This small molecule binds to this protein.
Small molecule (SMILES): CC(=O)Nc1cccc2cc[nH]c12

Sequence of chain 1.A:
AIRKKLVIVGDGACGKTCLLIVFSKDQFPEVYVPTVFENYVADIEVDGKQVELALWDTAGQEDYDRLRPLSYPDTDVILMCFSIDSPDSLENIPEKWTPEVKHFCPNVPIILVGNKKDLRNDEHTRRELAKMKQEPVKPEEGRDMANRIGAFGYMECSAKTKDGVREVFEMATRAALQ

Binding-site contacts:
Ligand atom O03 contacts residue PRO112 of chain 1.A at 3.9 Å.
Ligand atom C02 contacts residue GLY153 of chain 1.A at 3.2 Å.
Ligand atom C08 contacts residue PRO112 of chain 1.A at 4.0 Å (hydrophobic).
Ligand atom C01 contacts residue ILE152 of chain 1.A at 4.0 Å (hydrophobic).
Ligand atom C01 contacts residue ILE113 of chain 1.A at 3.5 Å (hydrophobic).
Ligand atom C02 contacts residue ILE113 of chain 1.A at 4.0 Å (hydrophobic).
Ligand atom C07 contacts residue PRO112 of chain 1.A at 3.8 Å (hydrophobic).
Ligand atom N04 contacts residue PRO112 of chain 1.A at 4.4 Å.
Ligand atom C02 contacts residue PRO112 of chain 1.A at 4.4 Å (hydrophobic).
Ligand atom O03 contacts residue GLY153 of chain 1.A at 3.0 Å (h-bond).
Ligand atom C09 contacts residue PRO112 of chain 1.A at 4.2 Å (hydrophobic).
Ligand atom C06 contacts residue ASN110 of chain 1.A at 3.5 Å.
Ligand atom N12 contacts residue ALA154 of chain 1.A at 4.0 Å.
Ligand atom C05 contacts residue VAL111 of chain 1.A at 3.9 Å (hydrophobic).
Ligand atom C06 contacts residue PRO112 of chain 1.A at 3.6 Å (hydrophobic).
Ligand atom C05 contacts residue PRO112 of chain 1.A at 3.8 Å (hydrophobic).
Ligand atom C11 contacts residue PHE155 of chain 1.A at 3.3 Å (hydrophobic).
Ligand atom O03 contacts residue PHE155 of chain 1.A at 3.5 Å (h-bond).
Ligand atom C01 contacts residue LYS105 of chain 1.A at 3.6 Å.
Ligand atom C01 contacts residue GLY153 of chain 1.A at 3.4 Å.
Ligand atom N04 contacts residue VAL111 of chain 1.A at 3.8 Å.
Ligand atom C02 contacts residue VAL111 of chain 1.A at 3.9 Å (hydrophobic).
Ligand atom N04 contacts residue GLY153 of chain 1.A at 4.0 Å.
Ligand atom C11 contacts residue ALA154 of chain 1.A at 4.1 Å (hydrophobic).
Ligand atom C10 contacts residue PHE155 of chain 1.A at 3.6 Å (hydrophobic).
Ligand atom C11 contacts residue GLY153 of chain 1.A at 4.0 Å.
Ligand atom C07 contacts residue ASN110 of chain 1.A at 3.4 Å.
Ligand atom C02 contacts residue ALA154 of chain 1.A at 4.5 Å (hydrophobic).
Ligand atom O03 contacts residue ALA154 of chain 1.A at 3.7 Å.
Ligand atom C07 contacts residue VAL111 of chain 1.A at 4.1 Å (hydrophobic).
Ligand atom C06 contacts residue VAL111 of chain 1.A at 3.6 Å (hydrophobic).
Ligand atom N12 contacts residue GLY153 of chain 1.A at 3.2 Å (h-bond).
Ligand atom O03 contacts residue ILE113 of chain 1.A at 3.2 Å (h-bond).
Ligand atom N12 contacts residue PHE155 of chain 1.A at 3.7 Å.
Ligand atom C09 contacts residue PHE155 of chain 1.A at 4.4 Å (hydrophobic).
Ligand atom O03 contacts residue VAL111 of chain 1.A at 4.2 Å.
Ligand atom C13 contacts residue GLY153 of chain 1.A at 4.3 Å.
Ligand atom C13 contacts residue PRO112 of chain 1.A at 4.1 Å (hydrophobic).